Sequence of chain 1.B:
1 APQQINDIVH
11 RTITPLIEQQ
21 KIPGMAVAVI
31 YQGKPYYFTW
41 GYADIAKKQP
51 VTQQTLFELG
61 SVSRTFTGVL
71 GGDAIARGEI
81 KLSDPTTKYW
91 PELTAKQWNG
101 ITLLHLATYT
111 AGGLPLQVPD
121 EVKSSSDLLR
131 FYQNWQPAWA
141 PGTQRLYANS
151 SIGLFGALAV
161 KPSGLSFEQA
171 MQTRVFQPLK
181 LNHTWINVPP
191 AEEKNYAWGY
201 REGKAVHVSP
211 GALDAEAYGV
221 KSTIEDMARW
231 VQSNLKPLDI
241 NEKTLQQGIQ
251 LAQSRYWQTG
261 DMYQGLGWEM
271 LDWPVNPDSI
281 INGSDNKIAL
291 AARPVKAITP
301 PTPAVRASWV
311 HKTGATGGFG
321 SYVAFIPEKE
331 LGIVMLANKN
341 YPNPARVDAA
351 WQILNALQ

A small-molecule ligand and the protein it binds are described below.
Small molecule (SMILES): OB(O)c1cc2ccccc2s1

Binding-site contacts:
Ligand atom O1 contacts residue LYS312 of chain 1.B at 4.5 Å.
Ligand atom C2 contacts residue ASN149 of chain 1.B at 4.1 Å.
Ligand atom S contacts residue TYR218 of chain 1.B at 3.4 Å.
Ligand atom C7 contacts residue TYR218 of chain 1.B at 3.9 Å (hydrophobic).
Ligand atom C2 contacts residue ARG64 of chain 1.B at 4.3 Å.
Ligand atom S contacts residue ALA315 of chain 1.B at 3.7 Å.
Ligand atom C1 contacts residue ALA315 of chain 1.B at 3.9 Å (hydrophobic).
Ligand atom O2 contacts residue SER61 of chain 1.B at 2.4 Å (h-bond).
Ligand atom O2 contacts residue ALA315 of chain 1.B at 2.7 Å (h-bond).
Ligand atom C6 contacts residue ASN149 of chain 1.B at 3.5 Å.
Ligand atom B contacts residue SER61 of chain 1.B at 1.5 Å.
Ligand atom B contacts residue ALA315 of chain 1.B at 3.9 Å.
Ligand atom C3 contacts residue ASN149 of chain 1.B at 3.9 Å.
Ligand atom O1 contacts residue TYR147 of chain 1.B at 2.6 Å (h-bond).
Ligand atom C1 contacts residue SER61 of chain 1.B at 2.5 Å.
Ligand atom C2 contacts residue TYR147 of chain 1.B at 4.4 Å (hydrophobic).
Ligand atom O2 contacts residue GLY60 of chain 1.B at 3.7 Å.
Ligand atom C4 contacts residue LEU116 of chain 1.B at 4.1 Å (hydrophobic).
Ligand atom O1 contacts residue SER61 of chain 1.B at 2.4 Å (h-bond).
Ligand atom C8 contacts residue ASN149 of chain 1.B at 3.4 Å.
Ligand atom C8 contacts residue TYR218 of chain 1.B at 4.1 Å (hydrophobic).
Ligand atom C2 contacts residue SER61 of chain 1.B at 3.7 Å.
Ligand atom C6 contacts residue GLN117 of chain 1.B at 4.0 Å.
Ligand atom O1 contacts residue ARG64 of chain 1.B at 4.4 Å.
Ligand atom B contacts residue ARG64 of chain 1.B at 4.1 Å.
Ligand atom S contacts residue ASN149 of chain 1.B at 4.2 Å.
Ligand atom O2 contacts residue GLY314 of chain 1.B at 3.7 Å.
Ligand atom C5 contacts residue ASN149 of chain 1.B at 3.9 Å.
Ligand atom C1 contacts residue ARG64 of chain 1.B at 4.0 Å.
Ligand atom B contacts residue TYR147 of chain 1.B at 3.5 Å.
Ligand atom C5 contacts residue GLN117 of chain 1.B at 3.6 Å.
Ligand atom C1 contacts residue TYR147 of chain 1.B at 4.5 Å (hydrophobic).
Ligand atom S contacts residue ARG64 of chain 1.B at 4.5 Å.
Ligand atom S contacts residue SER61 of chain 1.B at 3.3 Å (h-bond).
Ligand atom C4 contacts residue ASN149 of chain 1.B at 4.1 Å.
Ligand atom C7 contacts residue ASN149 of chain 1.B at 3.2 Å.
Ligand atom C1 contacts residue ASN149 of chain 1.B at 4.2 Å.